The protein below binds the small molecule below.
Small molecule (SMILES): CC(=O)N[C@H]1[C@H](O[C@H]2[C@H](O)[C@@H](NC(C)=O)CO[C@@H]2CO)O[C@H](CO)[C@@H](O[C@@H]2O[C@H](CO)[C@@H](O)[C@H](O[C@H]3O[C@H](CO)[C@@H](O)[C@H](O)[C@@H]3O)[C@@H]2O)[C@@H]1O

Sequence of chain 1.A:
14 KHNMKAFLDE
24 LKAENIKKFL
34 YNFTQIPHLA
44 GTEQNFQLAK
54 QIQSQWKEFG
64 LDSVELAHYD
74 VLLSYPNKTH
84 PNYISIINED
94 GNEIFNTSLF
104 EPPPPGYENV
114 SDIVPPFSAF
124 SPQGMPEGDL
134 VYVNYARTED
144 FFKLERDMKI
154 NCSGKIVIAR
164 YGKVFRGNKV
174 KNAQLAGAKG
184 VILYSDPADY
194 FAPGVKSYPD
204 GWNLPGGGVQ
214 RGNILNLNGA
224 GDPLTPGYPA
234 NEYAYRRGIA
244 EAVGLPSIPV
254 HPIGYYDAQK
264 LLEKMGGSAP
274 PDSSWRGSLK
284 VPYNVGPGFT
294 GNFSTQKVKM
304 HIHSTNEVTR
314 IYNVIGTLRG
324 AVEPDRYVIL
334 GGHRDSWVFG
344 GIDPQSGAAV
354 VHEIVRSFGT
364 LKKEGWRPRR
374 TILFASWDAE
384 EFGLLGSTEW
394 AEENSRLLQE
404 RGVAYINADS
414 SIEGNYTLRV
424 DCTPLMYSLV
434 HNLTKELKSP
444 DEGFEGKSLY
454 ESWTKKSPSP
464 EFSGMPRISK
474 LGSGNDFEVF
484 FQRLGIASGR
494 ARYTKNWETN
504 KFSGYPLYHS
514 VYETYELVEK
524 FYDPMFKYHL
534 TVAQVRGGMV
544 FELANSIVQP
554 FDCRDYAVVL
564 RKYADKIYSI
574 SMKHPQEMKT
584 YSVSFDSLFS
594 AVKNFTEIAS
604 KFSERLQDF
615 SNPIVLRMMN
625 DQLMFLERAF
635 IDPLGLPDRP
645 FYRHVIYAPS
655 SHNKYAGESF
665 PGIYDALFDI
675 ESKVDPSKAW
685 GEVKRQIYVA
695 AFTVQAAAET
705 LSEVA

Binding-site contacts:
Ligand atom O4 contacts residue GLU235 of chain 1.A at 3.7 Å.
Ligand atom C3 contacts residue GLU235 of chain 1.A at 4.0 Å.
Ligand atom O4 contacts residue GLU235 of chain 1.A at 3.3 Å (salt-bridge).
Ligand atom O6 contacts residue GLU235 of chain 1.A at 3.3 Å.
Ligand atom O3 contacts residue ARG313 of chain 1.A at 3.1 Å (salt-bridge).
Ligand atom O4 contacts residue ARG313 of chain 1.A at 3.9 Å.
Ligand atom O5 contacts residue HIS71 of chain 1.A at 3.5 Å.
Ligand atom C2 contacts residue GLU235 of chain 1.A at 3.0 Å.
Ligand atom C3 contacts residue ASN597 of chain 2.A at 3.7 Å.
Ligand atom C8 contacts residue ALA594 of chain 2.A at 3.9 Å (hydrophobic).
Ligand atom O2 contacts residue ARG313 of chain 1.A at 3.5 Å (salt-bridge).
Ligand atom C1 contacts residue GLU235 of chain 1.A at 3.7 Å.
Ligand atom C8 contacts residue SER593 of chain 2.A at 4.0 Å.
Ligand atom C1 contacts residue SER593 of chain 2.A at 3.6 Å.
Ligand atom C1 contacts residue ASN597 of chain 2.A at 1.4 Å.
Ligand atom C2 contacts residue ASN597 of chain 2.A at 2.4 Å.
Ligand atom C1 contacts residue GLN699 of chain 2.A at 3.9 Å.
Ligand atom O2 contacts residue HIS71 of chain 1.A at 2.9 Å (h-bond).
Ligand atom C2 contacts residue GLN699 of chain 2.A at 3.7 Å.
Ligand atom C7 contacts residue ASN597 of chain 2.A at 3.8 Å.
Ligand atom C8 contacts residue TYR236 of chain 1.A at 3.6 Å (hydrophobic).
Ligand atom C7 contacts residue SER593 of chain 2.A at 4.0 Å.
Ligand atom C8 contacts residue SER590 of chain 2.A at 3.5 Å.
Ligand atom C5 contacts residue ASN597 of chain 2.A at 3.5 Å.
Ligand atom C2 contacts residue SER593 of chain 2.A at 3.7 Å.
Ligand atom O2 contacts residue GLU235 of chain 1.A at 2.0 Å (salt-bridge).
Ligand atom N2 contacts residue GLN699 of chain 2.A at 3.6 Å.
Ligand atom C6 contacts residue HIS71 of chain 1.A at 4.0 Å.
Ligand atom C3 contacts residue ARG313 of chain 1.A at 3.7 Å.
Ligand atom C4 contacts residue ARG313 of chain 1.A at 3.6 Å.
Ligand atom O3 contacts residue GLU235 of chain 1.A at 3.9 Å.
Ligand atom N2 contacts residue SER593 of chain 2.A at 3.0 Å (h-bond).
Ligand atom C5 contacts residue GLU235 of chain 1.A at 4.0 Å.
Ligand atom C6 contacts residue GLU235 of chain 1.A at 3.9 Å.
Ligand atom O7 contacts residue GLN699 of chain 2.A at 3.3 Å.
Ligand atom C3 contacts residue ARG313 of chain 1.A at 3.8 Å.
Ligand atom O5 contacts residue ASN597 of chain 2.A at 2.2 Å (h-bond).
Ligand atom C7 contacts residue GLN699 of chain 2.A at 3.4 Å.
Ligand atom N2 contacts residue ASN597 of chain 2.A at 2.9 Å (h-bond).
Ligand atom C2 contacts residue ARG313 of chain 1.A at 3.8 Å.

Sequence of chain 2.A:
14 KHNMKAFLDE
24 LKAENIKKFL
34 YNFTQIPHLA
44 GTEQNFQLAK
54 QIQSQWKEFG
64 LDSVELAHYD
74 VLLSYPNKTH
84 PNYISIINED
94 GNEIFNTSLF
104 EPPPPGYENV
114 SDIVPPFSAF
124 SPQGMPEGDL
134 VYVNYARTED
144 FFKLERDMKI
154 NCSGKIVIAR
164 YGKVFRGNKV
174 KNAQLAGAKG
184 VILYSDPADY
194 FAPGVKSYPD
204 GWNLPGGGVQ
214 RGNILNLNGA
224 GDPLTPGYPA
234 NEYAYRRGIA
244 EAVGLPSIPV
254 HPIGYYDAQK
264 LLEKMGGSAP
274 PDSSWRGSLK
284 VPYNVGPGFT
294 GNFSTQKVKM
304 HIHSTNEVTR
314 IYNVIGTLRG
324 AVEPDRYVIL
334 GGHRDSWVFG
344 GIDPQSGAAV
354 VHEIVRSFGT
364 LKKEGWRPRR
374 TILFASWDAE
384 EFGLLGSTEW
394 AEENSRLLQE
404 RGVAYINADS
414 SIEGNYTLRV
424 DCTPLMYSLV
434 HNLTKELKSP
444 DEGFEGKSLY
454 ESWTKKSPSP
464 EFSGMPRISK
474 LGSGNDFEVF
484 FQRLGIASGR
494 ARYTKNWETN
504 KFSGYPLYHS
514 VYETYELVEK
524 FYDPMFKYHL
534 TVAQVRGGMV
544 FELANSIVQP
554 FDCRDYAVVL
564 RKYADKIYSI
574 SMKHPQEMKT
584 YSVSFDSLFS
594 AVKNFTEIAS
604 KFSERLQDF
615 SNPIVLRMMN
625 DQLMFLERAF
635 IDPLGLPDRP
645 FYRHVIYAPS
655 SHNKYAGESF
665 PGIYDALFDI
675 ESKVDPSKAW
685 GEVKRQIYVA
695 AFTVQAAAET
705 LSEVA